Sequence of chain 3.A:
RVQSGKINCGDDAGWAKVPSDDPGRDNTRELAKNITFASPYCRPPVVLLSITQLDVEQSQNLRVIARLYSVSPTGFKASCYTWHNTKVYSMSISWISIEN

This small molecule binds to this protein.
Small molecule (SMILES): CC(=O)N[C@@H]1[C@@H](O)[C@H](O)[C@@H](CO)O[C@H]1O

Binding-site contacts:
Ligand atom C8 contacts residue ASN34 of chain 3.A at 4.0 Å.
Ligand atom N2 contacts residue ASN34 of chain 3.A at 2.9 Å (h-bond).
Ligand atom O5 contacts residue ASN34 of chain 3.A at 2.4 Å (h-bond).
Ligand atom C3 contacts residue ASN34 of chain 3.A at 3.7 Å.
Ligand atom C1 contacts residue ASN34 of chain 3.A at 1.4 Å.
Ligand atom C4 contacts residue ASN34 of chain 3.A at 4.1 Å.
Ligand atom C5 contacts residue ASN34 of chain 3.A at 3.6 Å.
Ligand atom O6 contacts residue LYS77 of chain 3.A at 4.2 Å.
Ligand atom O7 contacts residue ASN34 of chain 3.A at 4.5 Å.
Ligand atom C2 contacts residue ASN34 of chain 3.A at 2.3 Å.
Ligand atom C7 contacts residue ASN34 of chain 3.A at 3.7 Å.